Sequence of chain 1.N:
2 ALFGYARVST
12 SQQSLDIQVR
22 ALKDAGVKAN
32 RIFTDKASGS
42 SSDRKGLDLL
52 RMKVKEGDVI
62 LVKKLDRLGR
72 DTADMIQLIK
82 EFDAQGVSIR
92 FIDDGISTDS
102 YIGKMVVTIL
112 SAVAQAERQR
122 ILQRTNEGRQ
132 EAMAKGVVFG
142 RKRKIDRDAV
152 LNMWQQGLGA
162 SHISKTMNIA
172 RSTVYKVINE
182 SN

A protein and the small-molecule ligand that binds it are described below.
Small molecule (SMILES): Nc1ncnc2c1ncn2[C@H]1C[C@H](O[P](=O)(O)OC[C@H]2O[C@@H](n3cnc4c(N)ncnc43)C[C@@H]2O[P](=O)(O)OC[C@H]2O[C@@H](n3cnc4c(N)ncnc43)C[C@@H]2O)[C@@H](COP(=O)=O)O1

Binding-site contacts:
Ligand atom C5' contacts residue THR11 of chain 1.N at 3.4 Å.
Ligand atom O3' contacts residue ARG119 of chain 1.N at 3.1 Å (salt-bridge).
Ligand atom C5' contacts residue SER10 of chain 1.N at 3.0 Å.
Ligand atom C4' contacts residue ARG119 of chain 1.N at 4.4 Å.
Ligand atom C5' contacts residue ARG119 of chain 1.N at 4.4 Å.
Ligand atom N3 contacts residue ARG130 of chain 1.N at 3.8 Å.
Ligand atom O4' contacts residue THR11 of chain 1.N at 4.2 Å.
Ligand atom N7 contacts residue THR11 of chain 1.N at 3.4 Å.
Ligand atom C4' contacts residue ARG130 of chain 1.N at 3.5 Å.
Ligand atom OP2 contacts residue ARG8 of chain 1.N at 2.7 Å (salt-bridge).
Ligand atom P contacts residue ARG119 of chain 1.N at 3.6 Å.
Ligand atom C5' contacts residue ASN127 of chain 1.N at 4.5 Å.
Ligand atom C3' contacts residue ARG119 of chain 1.N at 4.3 Å.
Ligand atom C8 contacts residue THR11 of chain 1.N at 3.6 Å.
Ligand atom C2 contacts residue ARG130 of chain 1.N at 4.3 Å.
Ligand atom N9 contacts residue ARG130 of chain 1.N at 4.3 Å.
Ligand atom P contacts residue SER10 of chain 1.N at 1.6 Å.
Ligand atom C3' contacts residue ARG130 of chain 1.N at 3.7 Å.
Ligand atom OP1 contacts residue ARG8 of chain 1.N at 3.5 Å (salt-bridge).
Ligand atom C4' contacts residue SER10 of chain 1.N at 4.5 Å.
Ligand atom OP2 contacts residue SER10 of chain 1.N at 2.5 Å (h-bond).
Ligand atom C1' contacts residue ARG130 of chain 1.N at 3.2 Å.
Ligand atom N9 contacts residue THR11 of chain 1.N at 4.4 Å.
Ligand atom O3' contacts residue ARG130 of chain 1.N at 3.0 Å (salt-bridge).
Ligand atom OP1 contacts residue ARG68 of chain 1.N at 2.8 Å (salt-bridge).
Ligand atom O4' contacts residue ARG130 of chain 1.N at 3.4 Å (salt-bridge).
Ligand atom O5' contacts residue SER10 of chain 1.N at 2.6 Å (h-bond).
Ligand atom OP1 contacts residue ARG119 of chain 1.N at 2.8 Å (salt-bridge).
Ligand atom OP1 contacts residue SER10 of chain 1.N at 2.4 Å (h-bond).
Ligand atom O5' contacts residue THR11 of chain 1.N at 4.1 Å.
Ligand atom C2' contacts residue ARG130 of chain 1.N at 3.9 Å.
Ligand atom P contacts residue ARG68 of chain 1.N at 4.2 Å.
Ligand atom C8 contacts residue SER10 of chain 1.N at 4.5 Å.
Ligand atom P contacts residue ARG8 of chain 1.N at 3.4 Å.
Ligand atom C4' contacts residue THR11 of chain 1.N at 4.4 Å.
Ligand atom C5 contacts residue THR11 of chain 1.N at 4.4 Å.
Ligand atom C5' contacts residue LEU123 of chain 1.N at 4.3 Å (hydrophobic).